This protein binds this small molecule.
Small molecule (SMILES): N[C@@H](CCC(=O)O)C(=O)O

Sequence of chain 1.C:
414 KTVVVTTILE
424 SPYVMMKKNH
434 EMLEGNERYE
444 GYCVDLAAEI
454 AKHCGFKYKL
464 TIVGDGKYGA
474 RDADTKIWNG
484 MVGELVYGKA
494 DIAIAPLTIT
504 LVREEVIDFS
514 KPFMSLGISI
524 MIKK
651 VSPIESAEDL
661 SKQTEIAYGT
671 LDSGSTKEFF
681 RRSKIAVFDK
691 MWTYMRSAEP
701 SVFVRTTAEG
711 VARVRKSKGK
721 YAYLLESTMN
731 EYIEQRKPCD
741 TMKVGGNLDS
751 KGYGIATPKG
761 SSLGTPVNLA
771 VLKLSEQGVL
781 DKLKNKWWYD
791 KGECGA

Binding-site contacts:
Ligand atom OE1 contacts residue GLU726 of chain 1.C at 3.8 Å.
Ligand atom N contacts residue TYR471 of chain 1.C at 3.3 Å.
Ligand atom OE2 contacts residue LEU671 of chain 1.C at 4.1 Å.
Ligand atom C contacts residue PRO499 of chain 1.C at 4.0 Å (hydrophobic).
Ligand atom O contacts residue LEU500 of chain 1.C at 3.3 Å.
Ligand atom N contacts residue PRO499 of chain 1.C at 2.9 Å (h-bond).
Ligand atom O contacts residue PRO499 of chain 1.C at 3.1 Å (h-bond).
Ligand atom N contacts residue THR501 of chain 1.C at 3.6 Å (h-bond).
Ligand atom O contacts residue ARG506 of chain 1.C at 3.8 Å.
Ligand atom C contacts residue THR501 of chain 1.C at 3.5 Å.
Ligand atom CB contacts residue GLU726 of chain 1.C at 3.8 Å.
Ligand atom OE2 contacts residue THR676 of chain 1.C at 2.9 Å (h-bond).
Ligand atom OE2 contacts residue GLY674 of chain 1.C at 3.8 Å.
Ligand atom CA contacts residue PRO499 of chain 1.C at 4.0 Å (hydrophobic).
Ligand atom N contacts residue TYR753 of chain 1.C at 3.7 Å.
Ligand atom CB contacts residue TYR471 of chain 1.C at 3.9 Å (hydrophobic).
Ligand atom OE1 contacts residue THR676 of chain 1.C at 3.1 Å (h-bond).
Ligand atom OXT contacts residue TYR471 of chain 1.C at 3.4 Å.
Ligand atom O contacts residue TYR471 of chain 1.C at 3.2 Å.
Ligand atom CA contacts residue SER675 of chain 1.C at 3.9 Å.
Ligand atom CD contacts residue THR676 of chain 1.C at 3.2 Å.
Ligand atom CG contacts residue LEU671 of chain 1.C at 3.9 Å (hydrophobic).
Ligand atom CA contacts residue GLU726 of chain 1.C at 3.2 Å.
Ligand atom OE2 contacts residue SER675 of chain 1.C at 3.3 Å (h-bond).
Ligand atom N contacts residue GLU726 of chain 1.C at 3.4 Å (salt-bridge).
Ligand atom OXT contacts residue ARG506 of chain 1.C at 2.9 Å (salt-bridge).
Ligand atom CB contacts residue SER675 of chain 1.C at 3.6 Å.
Ligand atom CA contacts residue TYR471 of chain 1.C at 3.8 Å (hydrophobic).
Ligand atom CG contacts residue GLU726 of chain 1.C at 3.4 Å.
Ligand atom OXT contacts residue SER675 of chain 1.C at 3.0 Å (h-bond).
Ligand atom C contacts residue SER675 of chain 1.C at 3.7 Å.
Ligand atom OXT contacts residue GLY674 of chain 1.C at 3.4 Å.
Ligand atom C contacts residue ARG506 of chain 1.C at 3.8 Å.
Ligand atom CB contacts residue GLY674 of chain 1.C at 4.0 Å.
Ligand atom O contacts residue THR501 of chain 1.C at 3.0 Å (h-bond).
Ligand atom C contacts residue TYR471 of chain 1.C at 3.4 Å (hydrophobic).
Ligand atom CD contacts residue GLU726 of chain 1.C at 3.7 Å.
Ligand atom CA contacts residue THR501 of chain 1.C at 3.3 Å.
Ligand atom CD contacts residue LEU671 of chain 1.C at 4.0 Å (hydrophobic).
Ligand atom OE1 contacts residue LEU725 of chain 1.C at 3.9 Å.